Binding-site contacts:
Ligand atom O7 contacts residue ASN259 of chain 14.F at 2.9 Å (h-bond).
Ligand atom O7 contacts residue LYS181 of chain 14.E at 3.9 Å.
Ligand atom C5 contacts residue ASN259 of chain 14.F at 3.7 Å.
Ligand atom O5 contacts residue THR116 of chain 14.E at 4.0 Å.
Ligand atom N2 contacts residue ASN259 of chain 14.F at 2.9 Å (h-bond).
Ligand atom C7 contacts residue ASN259 of chain 14.F at 3.1 Å.
Ligand atom C8 contacts residue LYS181 of chain 14.E at 4.1 Å.
Ligand atom O6 contacts residue THR116 of chain 14.E at 3.5 Å.
Ligand atom C2 contacts residue ASN259 of chain 14.F at 2.4 Å.
Ligand atom O6 contacts residue LYS115 of chain 14.E at 4.4 Å.
Ligand atom O5 contacts residue ASN259 of chain 14.F at 2.4 Å (h-bond).
Ligand atom C4 contacts residue ASN259 of chain 14.F at 4.2 Å.
Ligand atom C8 contacts residue ASN259 of chain 14.F at 4.4 Å.
Ligand atom C1 contacts residue ASN259 of chain 14.F at 1.4 Å.
Ligand atom C3 contacts residue ASN259 of chain 14.F at 3.8 Å.

Sequence of chain 14.F:
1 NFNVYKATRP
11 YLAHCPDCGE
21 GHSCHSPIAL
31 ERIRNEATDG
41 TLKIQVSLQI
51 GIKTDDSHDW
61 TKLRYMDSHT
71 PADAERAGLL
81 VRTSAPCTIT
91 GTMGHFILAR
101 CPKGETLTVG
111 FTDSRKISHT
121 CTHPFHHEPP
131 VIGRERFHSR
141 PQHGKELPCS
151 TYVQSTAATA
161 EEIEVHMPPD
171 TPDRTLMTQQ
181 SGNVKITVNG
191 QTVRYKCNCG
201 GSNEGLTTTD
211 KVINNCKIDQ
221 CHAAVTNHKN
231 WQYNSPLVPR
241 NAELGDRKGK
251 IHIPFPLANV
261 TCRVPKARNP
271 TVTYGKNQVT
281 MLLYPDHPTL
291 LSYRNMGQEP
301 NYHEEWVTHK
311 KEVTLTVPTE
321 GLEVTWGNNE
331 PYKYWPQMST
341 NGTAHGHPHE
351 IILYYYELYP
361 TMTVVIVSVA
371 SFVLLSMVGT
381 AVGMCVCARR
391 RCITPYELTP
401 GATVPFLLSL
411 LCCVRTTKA

Sequence of chain 14.E:
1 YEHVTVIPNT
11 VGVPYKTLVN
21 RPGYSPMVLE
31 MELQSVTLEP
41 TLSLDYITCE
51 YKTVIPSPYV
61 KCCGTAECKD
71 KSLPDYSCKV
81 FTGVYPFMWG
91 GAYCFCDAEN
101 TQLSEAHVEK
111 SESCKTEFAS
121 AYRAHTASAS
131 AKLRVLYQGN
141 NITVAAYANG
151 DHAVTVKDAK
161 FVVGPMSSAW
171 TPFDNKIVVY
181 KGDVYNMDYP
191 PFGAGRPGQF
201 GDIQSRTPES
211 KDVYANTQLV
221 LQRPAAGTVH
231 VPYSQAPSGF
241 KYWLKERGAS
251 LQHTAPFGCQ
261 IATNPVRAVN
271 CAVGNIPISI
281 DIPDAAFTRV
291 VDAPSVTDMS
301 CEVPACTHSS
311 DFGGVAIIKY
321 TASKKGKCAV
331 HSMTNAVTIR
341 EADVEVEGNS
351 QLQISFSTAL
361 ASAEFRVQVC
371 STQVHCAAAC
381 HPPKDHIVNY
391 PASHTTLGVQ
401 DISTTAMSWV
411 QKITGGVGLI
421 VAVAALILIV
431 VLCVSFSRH

This protein binds this small molecule.
Small molecule (SMILES): CC(=O)N[C@@H]1[C@@H](O)[C@H](O)[C@@H](CO)O[C@H]1O